Sequence of chain 35.D:
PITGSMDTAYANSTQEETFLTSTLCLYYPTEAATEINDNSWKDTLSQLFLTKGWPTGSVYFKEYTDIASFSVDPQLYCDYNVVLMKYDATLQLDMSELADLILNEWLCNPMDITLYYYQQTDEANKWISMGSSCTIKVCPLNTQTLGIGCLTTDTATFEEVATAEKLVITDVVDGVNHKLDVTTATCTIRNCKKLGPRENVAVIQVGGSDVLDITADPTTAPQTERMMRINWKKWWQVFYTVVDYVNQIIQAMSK

This protein binds this small molecule.
Small molecule (SMILES): CC(=O)N[C@H]1[C@H](O[C@H]2[C@H](O)[C@@H](NC(C)=O)CO[C@@H]2CO)O[C@H](CO)[C@@H](O)[C@@H]1O

Binding-site contacts:
Ligand atom C5 contacts residue ASN12 of chain 35.D at 4.1 Å.
Ligand atom O7 contacts residue ASN12 of chain 35.D at 3.6 Å.
Ligand atom C1 contacts residue ASN12 of chain 35.D at 2.2 Å.
Ligand atom O5 contacts residue ASN12 of chain 35.D at 2.7 Å (h-bond).
Ligand atom C7 contacts residue ASN12 of chain 35.D at 3.9 Å.
Ligand atom C2 contacts residue ASN12 of chain 35.D at 3.3 Å.
Ligand atom N2 contacts residue ASN12 of chain 35.D at 3.8 Å.